The protein below binds the small molecule below.
Small molecule (SMILES): Nc1nc2c(ncn2[C@@H]2O[C@H](CO[P](=O)(O)O[P](=O)(O)OP(O)(O)=S)[C@@H](O)[C@H]2O)c(=O)[nH]1

Sequence of chain 1.N:
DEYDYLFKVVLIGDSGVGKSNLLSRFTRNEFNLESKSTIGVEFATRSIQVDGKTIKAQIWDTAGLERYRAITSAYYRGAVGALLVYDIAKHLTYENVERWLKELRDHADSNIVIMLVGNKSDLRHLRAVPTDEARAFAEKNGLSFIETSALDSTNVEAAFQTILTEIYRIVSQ

Binding-site contacts:
Ligand atom O3G contacts residue SER28 of chain 1.N at 3.3 Å (h-bond).
Ligand atom O2' contacts residue PHE39 of chain 1.N at 3.4 Å.
Ligand atom O1B contacts residue VAL25 of chain 1.N at 3.6 Å (h-bond).
Ligand atom C3' contacts residue SER43 of chain 1.N at 3.5 Å.
Ligand atom O3A contacts residue GLY26 of chain 1.N at 3.1 Å (h-bond).
Ligand atom O6 contacts residue ALA158 of chain 1.N at 3.1 Å (h-bond).
Ligand atom C6 contacts residue LYS128 of chain 1.N at 3.5 Å.
Ligand atom O2B contacts residue THR46 of chain 1.N at 3.5 Å (h-bond).
Ligand atom C2' contacts residue ASN40 of chain 1.N at 3.2 Å.
Ligand atom N7 contacts residue PHE39 of chain 1.N at 3.6 Å.
Ligand atom C4 contacts residue PHE39 of chain 1.N at 3.6 Å (hydrophobic).
Ligand atom PB contacts residue LYS27 of chain 1.N at 3.6 Å.
Ligand atom O6 contacts residue LYS128 of chain 1.N at 3.5 Å.
Ligand atom O2' contacts residue LEU41 of chain 1.N at 2.8 Å.
Ligand atom O1A contacts residue ASN29 of chain 1.N at 2.4 Å (h-bond).
Ligand atom O3A contacts residue LYS27 of chain 1.N at 3.4 Å (salt-bridge).
Ligand atom C3' contacts residue LEU41 of chain 1.N at 3.2 Å (hydrophobic).
Ligand atom O6 contacts residue LEU159 of chain 1.N at 3.4 Å (h-bond).
Ligand atom O2G contacts residue GLY72 of chain 1.N at 3.1 Å (h-bond).
Ligand atom O3G contacts residue MG1 of chain 1.YA at 1.9 Å.
Ligand atom O3' contacts residue LEU41 of chain 1.N at 2.1 Å (h-bond).
Ligand atom N1 contacts residue ASP130 of chain 1.N at 3.0 Å (salt-bridge).
Ligand atom N2 contacts residue ASP130 of chain 1.N at 3.1 Å (salt-bridge).
Ligand atom O2B contacts residue MG1 of chain 1.YA at 2.4 Å.
Ligand atom C5 contacts residue PHE39 of chain 1.N at 3.5 Å (hydrophobic).
Ligand atom PG contacts residue MG1 of chain 1.YA at 3.4 Å.
Ligand atom O2' contacts residue ASN40 of chain 1.N at 2.3 Å (h-bond).
Ligand atom O6 contacts residue ASN127 of chain 1.N at 3.3 Å (h-bond).
Ligand atom S1G contacts residue SER45 of chain 1.N at 3.3 Å.
Ligand atom O1B contacts residue GLY24 of chain 1.N at 3.6 Å (h-bond).
Ligand atom S1G contacts residue THR46 of chain 1.N at 3.6 Å (h-bond).
Ligand atom O1B contacts residue LYS27 of chain 1.N at 3.1 Å (salt-bridge).
Ligand atom N7 contacts residue ASN127 of chain 1.N at 3.4 Å (h-bond).
Ligand atom O3B contacts residue GLY24 of chain 1.N at 3.3 Å (h-bond).
Ligand atom N2 contacts residue LEU159 of chain 1.N at 3.5 Å.
Ligand atom O2B contacts residue SER28 of chain 1.N at 2.5 Å (h-bond).
Ligand atom O3G contacts residue THR46 of chain 1.N at 2.1 Å (h-bond).
Ligand atom N1 contacts residue LEU159 of chain 1.N at 3.6 Å.
Ligand atom O1A contacts residue SER28 of chain 1.N at 3.5 Å.
Ligand atom O1B contacts residue GLY26 of chain 1.N at 3.3 Å (h-bond).

Sequence of chain 1.M:
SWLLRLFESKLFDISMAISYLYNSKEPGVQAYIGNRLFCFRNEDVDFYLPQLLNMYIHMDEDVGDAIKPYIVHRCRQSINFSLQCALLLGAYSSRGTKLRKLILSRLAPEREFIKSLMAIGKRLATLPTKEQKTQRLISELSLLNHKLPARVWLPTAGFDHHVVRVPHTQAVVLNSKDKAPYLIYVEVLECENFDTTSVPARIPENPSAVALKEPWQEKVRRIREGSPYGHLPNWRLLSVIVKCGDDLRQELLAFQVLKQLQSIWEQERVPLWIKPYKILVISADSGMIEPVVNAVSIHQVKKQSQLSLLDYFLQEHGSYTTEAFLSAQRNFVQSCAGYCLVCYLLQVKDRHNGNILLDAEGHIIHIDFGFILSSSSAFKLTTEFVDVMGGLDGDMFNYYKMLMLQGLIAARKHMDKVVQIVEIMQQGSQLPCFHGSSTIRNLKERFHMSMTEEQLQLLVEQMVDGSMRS